This small molecule binds to this protein.
Small molecule (SMILES): CC(=O)N[C@@H]1[C@@H](O)[C@H](O[C@@H]2O[C@H](CO)[C@H](O)[C@H](O[C@]3(C(=O)O)C[C@H](O)[C@@H](NC(C)=O)[C@H]([C@H](O)[C@H](O)CO)O3)[C@H]2O)[C@@H](CO)O[C@H]1O

Sequence of chain 1.A:
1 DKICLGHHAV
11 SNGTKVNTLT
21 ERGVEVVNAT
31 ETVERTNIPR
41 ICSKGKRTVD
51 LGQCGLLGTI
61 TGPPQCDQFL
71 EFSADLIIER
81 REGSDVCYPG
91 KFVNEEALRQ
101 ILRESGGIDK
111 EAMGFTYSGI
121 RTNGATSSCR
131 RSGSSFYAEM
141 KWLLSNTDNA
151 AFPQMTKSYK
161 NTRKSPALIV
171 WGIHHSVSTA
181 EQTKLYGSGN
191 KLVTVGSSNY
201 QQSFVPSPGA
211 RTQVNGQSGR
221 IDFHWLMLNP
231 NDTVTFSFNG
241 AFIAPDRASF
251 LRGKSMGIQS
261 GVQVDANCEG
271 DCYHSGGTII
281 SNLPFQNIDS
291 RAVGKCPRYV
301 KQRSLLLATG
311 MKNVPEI

Binding-site contacts:
Ligand atom C5 contacts residue ALA125 of chain 1.A at 3.8 Å (hydrophobic).
Ligand atom O10 contacts residue LEU185 of chain 1.A at 3.4 Å.
Ligand atom C4 contacts residue GLN217 of chain 1.A at 3.6 Å.
Ligand atom C8 contacts residue GLN213 of chain 1.A at 3.8 Å.
Ligand atom O9 contacts residue VAL177 of chain 1.A at 3.7 Å.
Ligand atom C9 contacts residue HIS174 of chain 1.A at 3.5 Å.
Ligand atom C11 contacts residue TRP142 of chain 1.A at 3.7 Å (hydrophobic).
Ligand atom C1 contacts residue SER127 of chain 1.A at 3.7 Å.
Ligand atom C11 contacts residue ALA125 of chain 1.A at 3.5 Å (hydrophobic).
Ligand atom C8 contacts residue GLU181 of chain 1.A at 3.8 Å.
Ligand atom O1A contacts residue SER127 of chain 1.A at 2.9 Å (h-bond).
Ligand atom C10 contacts residue ALA125 of chain 1.A at 3.7 Å (hydrophobic).
Ligand atom C9 contacts residue TYR88 of chain 1.A at 3.5 Å (hydrophobic).
Ligand atom O9 contacts residue GLU181 of chain 1.A at 2.7 Å (salt-bridge).
Ligand atom O3 contacts residue GLN213 of chain 1.A at 3.8 Å.
Ligand atom O9 contacts residue TYR88 of chain 1.A at 3.2 Å (h-bond).
Ligand atom O8 contacts residue GLN217 of chain 1.A at 3.1 Å (h-bond).
Ligand atom O9 contacts residue HIS174 of chain 1.A at 3.6 Å.
Ligand atom O1B contacts residue GLN217 of chain 1.A at 2.6 Å (h-bond).
Ligand atom N5 contacts residue ALA125 of chain 1.A at 2.9 Å (h-bond).
Ligand atom O1A contacts residue THR126 of chain 1.A at 3.4 Å.
Ligand atom O10 contacts residue LEU144 of chain 1.A at 3.8 Å.
Ligand atom C7 contacts residue GLN213 of chain 1.A at 3.5 Å.
Ligand atom C1 contacts residue THR126 of chain 1.A at 3.3 Å.
Ligand atom C5 contacts residue GLN217 of chain 1.A at 3.6 Å.
Ligand atom O1B contacts residue THR126 of chain 1.A at 2.6 Å (h-bond).
Ligand atom C11 contacts residue GLY124 of chain 1.A at 3.6 Å.
Ligand atom C2 contacts residue GLN213 of chain 1.A at 3.7 Å.
Ligand atom O8 contacts residue TYR88 of chain 1.A at 3.4 Å.
Ligand atom C11 contacts residue LEU144 of chain 1.A at 3.6 Å (hydrophobic).
Ligand atom C3 contacts residue GLN217 of chain 1.A at 3.7 Å.
Ligand atom C1 contacts residue GLN217 of chain 1.A at 3.4 Å.
Ligand atom O7 contacts residue GLN213 of chain 1.A at 3.1 Å (h-bond).
Ligand atom O7 contacts residue GLU181 of chain 1.A at 3.7 Å.
Ligand atom C5 contacts residue GLY216 of chain 1.A at 3.8 Å.
Ligand atom C6 contacts residue GLY216 of chain 1.A at 3.8 Å.
Ligand atom C9 contacts residue GLU181 of chain 1.A at 3.6 Å.
Ligand atom O6 contacts residue GLY216 of chain 1.A at 3.2 Å (h-bond).
Ligand atom O3 contacts residue GLY216 of chain 1.A at 3.8 Å.
Ligand atom O1B contacts residue SER127 of chain 1.A at 3.9 Å.